Binding-site contacts:
Ligand atom O7 contacts residue ASN154 of chain 3.B at 3.3 Å (h-bond).
Ligand atom C7 contacts residue ASN154 of chain 3.B at 3.3 Å.
Ligand atom C6 contacts residue SER151 of chain 3.B at 4.1 Å.
Ligand atom C1 contacts residue THR156 of chain 3.B at 3.9 Å.
Ligand atom C3 contacts residue ASN154 of chain 3.B at 3.9 Å.
Ligand atom C6 contacts residue ALA147 of chain 3.B at 3.7 Å (hydrophobic).
Ligand atom C5 contacts residue ASN154 of chain 3.B at 3.6 Å.
Ligand atom O5 contacts residue THR156 of chain 3.B at 4.1 Å.
Ligand atom C2 contacts residue ASN154 of chain 3.B at 2.6 Å.
Ligand atom N2 contacts residue ASN154 of chain 3.B at 3.0 Å (h-bond).
Ligand atom O5 contacts residue ASN154 of chain 3.B at 2.3 Å (h-bond).
Ligand atom C8 contacts residue THR156 of chain 3.B at 4.2 Å.
Ligand atom C1 contacts residue GLU150 of chain 3.B at 4.2 Å.
Ligand atom N2 contacts residue THR156 of chain 3.B at 4.3 Å.
Ligand atom O6 contacts residue SER151 of chain 3.B at 4.2 Å.
Ligand atom C5 contacts residue THR156 of chain 3.B at 4.3 Å.
Ligand atom O6 contacts residue GLU150 of chain 3.B at 3.9 Å.
Ligand atom C1 contacts residue ASN154 of chain 3.B at 1.3 Å.
Ligand atom O6 contacts residue ALA147 of chain 3.B at 3.1 Å (h-bond).
Ligand atom C8 contacts residue ASN154 of chain 3.B at 4.5 Å.
Ligand atom O5 contacts residue SER151 of chain 3.B at 4.1 Å.
Ligand atom O5 contacts residue GLU150 of chain 3.B at 3.7 Å.
Ligand atom C4 contacts residue ASN154 of chain 3.B at 4.3 Å.

A small-molecule ligand and the protein it binds are described below.
Small molecule (SMILES): CC(=O)N[C@@H]1[C@@H](O)[C@H](O)[C@@H](CO)O[C@H]1O

Sequence of chain 3.B:
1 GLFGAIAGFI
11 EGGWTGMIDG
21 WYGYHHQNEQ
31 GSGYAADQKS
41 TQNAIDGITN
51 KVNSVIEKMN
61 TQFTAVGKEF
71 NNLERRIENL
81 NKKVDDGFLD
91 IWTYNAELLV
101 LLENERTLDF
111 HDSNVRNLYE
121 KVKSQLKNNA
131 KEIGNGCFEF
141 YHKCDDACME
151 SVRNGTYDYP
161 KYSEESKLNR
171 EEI